The small molecule below binds the protein below.
Small molecule (SMILES): CC(=O)N[C@H]1[C@H]([C@H](O)[C@H](O)CO)O[C@](C(=O)O)(n2cc(C[C@H](NC(=O)Cc3ccccc3)C(=O)NCC[C@@H]3O[C@H](CO)[C@H](O)[C@H](O)[C@H]3O)nn2)C[C@@H]1O

Binding-site contacts:
Ligand atom O3 contacts residue LYS91 of chain 1.B at 2.9 Å (salt-bridge).
Ligand atom C6 contacts residue TRP88 of chain 1.B at 3.5 Å (hydrophobic).
Ligand atom O3 contacts residue GLU51 of chain 1.B at 4.2 Å.
Ligand atom O2 contacts residue ASN90 of chain 1.B at 3.0 Å (h-bond).
Ligand atom O4 contacts residue GLU51 of chain 1.B at 2.6 Å (salt-bridge).
Ligand atom CBQ contacts residue GLN56 of chain 1.B at 4.5 Å.
Ligand atom C5 contacts residue GLU51 of chain 1.B at 4.4 Å.
Ligand atom C3 contacts residue LYS91 of chain 1.B at 3.7 Å.
Ligand atom C4 contacts residue LYS91 of chain 1.B at 3.9 Å.
Ligand atom O6 contacts residue GLN61 of chain 1.B at 2.9 Å (h-bond).
Ligand atom O4 contacts residue GLN56 of chain 1.B at 3.6 Å.
Ligand atom C6 contacts residue GLU51 of chain 1.B at 4.3 Å.
Ligand atom O6 contacts residue TRP88 of chain 1.B at 3.7 Å.
Ligand atom O6 contacts residue HIS57 of chain 1.B at 3.7 Å.
Ligand atom O3 contacts residue TRP88 of chain 1.B at 3.9 Å.
Ligand atom C5 contacts residue GLN56 of chain 1.B at 4.5 Å.
Ligand atom C6 contacts residue HIS57 of chain 1.B at 3.7 Å.
Ligand atom C6 contacts residue GLN56 of chain 1.B at 4.4 Å.
Ligand atom C2 contacts residue ASN90 of chain 1.B at 4.2 Å.
Ligand atom C4 contacts residue TRP88 of chain 1.B at 3.6 Å (hydrophobic).
Ligand atom NAA contacts residue GLN56 of chain 1.B at 4.4 Å.
Ligand atom O3 contacts residue ASN90 of chain 1.B at 2.7 Å (h-bond).
Ligand atom C4 contacts residue GLU51 of chain 1.B at 3.4 Å.
Ligand atom C5 contacts residue TRP88 of chain 1.B at 3.6 Å (hydrophobic).
Ligand atom CBT contacts residue ILE58 of chain 1.B at 3.7 Å (hydrophobic).
Ligand atom O4 contacts residue LYS91 of chain 1.B at 3.0 Å (salt-bridge).
Ligand atom C3 contacts residue ASN90 of chain 1.B at 3.6 Å.
Ligand atom C3 contacts residue TRP88 of chain 1.B at 3.7 Å (hydrophobic).
Ligand atom C6 contacts residue GLN61 of chain 1.B at 3.9 Å.
Ligand atom C2 contacts residue LYS91 of chain 1.B at 4.0 Å.
Ligand atom O5 contacts residue GLN56 of chain 1.B at 3.9 Å.
Ligand atom C3 contacts residue GLU51 of chain 1.B at 4.4 Å.

Sequence of chain 1.B:
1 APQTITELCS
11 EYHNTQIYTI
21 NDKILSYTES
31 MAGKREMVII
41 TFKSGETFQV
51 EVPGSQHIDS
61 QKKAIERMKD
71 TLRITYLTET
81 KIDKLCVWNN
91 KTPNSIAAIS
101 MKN